A small-molecule ligand and the protein it binds are described below.
Small molecule (SMILES): CC(C)C[C@H](CC(=O)NO)C(=O)N[C@@H](Cc1ccc2ccccc2c1)C(=O)N[C@@H](C)C(N)=O

Sequence of chain 2.A:
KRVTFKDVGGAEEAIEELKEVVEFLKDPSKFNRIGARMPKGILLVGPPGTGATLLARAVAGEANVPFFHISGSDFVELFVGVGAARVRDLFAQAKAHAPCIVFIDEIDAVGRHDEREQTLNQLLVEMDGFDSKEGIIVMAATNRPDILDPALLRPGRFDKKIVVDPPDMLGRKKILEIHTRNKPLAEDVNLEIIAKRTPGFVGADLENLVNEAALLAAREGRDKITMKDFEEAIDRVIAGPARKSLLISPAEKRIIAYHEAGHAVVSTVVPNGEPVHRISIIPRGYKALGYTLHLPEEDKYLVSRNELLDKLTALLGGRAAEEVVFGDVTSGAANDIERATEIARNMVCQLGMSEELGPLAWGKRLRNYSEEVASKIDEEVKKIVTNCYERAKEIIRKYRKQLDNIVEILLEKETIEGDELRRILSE

Sequence of chain 4.A:
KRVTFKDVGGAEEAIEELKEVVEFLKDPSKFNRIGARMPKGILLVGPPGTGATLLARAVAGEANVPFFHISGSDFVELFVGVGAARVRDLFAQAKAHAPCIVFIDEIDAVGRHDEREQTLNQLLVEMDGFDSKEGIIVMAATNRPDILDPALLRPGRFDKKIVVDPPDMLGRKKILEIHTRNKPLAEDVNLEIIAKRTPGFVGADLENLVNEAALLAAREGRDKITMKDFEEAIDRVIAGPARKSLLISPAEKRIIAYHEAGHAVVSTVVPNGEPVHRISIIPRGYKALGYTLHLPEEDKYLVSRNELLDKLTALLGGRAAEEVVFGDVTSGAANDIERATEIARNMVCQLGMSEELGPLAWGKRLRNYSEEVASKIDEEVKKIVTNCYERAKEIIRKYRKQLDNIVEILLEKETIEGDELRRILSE

Binding-site contacts:
Ligand atom CA contacts residue LEU308 of chain 4.A at 4.0 Å (hydrophobic).
Ligand atom CAM contacts residue ALA353 of chain 4.A at 3.6 Å (hydrophobic).
Ligand atom OAI contacts residue GLU279 of chain 4.A at 2.5 Å (salt-bridge).
Ligand atom OAI contacts residue ZN1 of chain 4.D at 2.1 Å.
Ligand atom CBG contacts residue LYS306 of chain 4.A at 3.5 Å.
Ligand atom CB contacts residue TYR320 of chain 2.A at 3.4 Å (hydrophobic).
Ligand atom CBF contacts residue GLY351 of chain 4.A at 3.5 Å.
Ligand atom CAA contacts residue LEU308 of chain 4.A at 3.7 Å (hydrophobic).
Ligand atom O contacts residue TYR320 of chain 2.A at 3.4 Å (h-bond).
Ligand atom CAS contacts residue GLU279 of chain 4.A at 4.0 Å.
Ligand atom NAT contacts residue ZN1 of chain 4.D at 3.0 Å.
Ligand atom CAB contacts residue HIS278 of chain 4.A at 3.5 Å.
Ligand atom C contacts residue TYR320 of chain 2.A at 3.7 Å (hydrophobic).
Ligand atom OAF contacts residue HIS278 of chain 4.A at 3.4 Å (h-bond).
Ligand atom OAI contacts residue HIS282 of chain 4.A at 3.0 Å (h-bond).
Ligand atom CB contacts residue LEU308 of chain 4.A at 3.8 Å (hydrophobic).
Ligand atom CAA contacts residue LEU321 of chain 2.A at 3.3 Å (hydrophobic).
Ligand atom OAF contacts residue ASP355 of chain 4.A at 3.0 Å (salt-bridge).
Ligand atom CA contacts residue TYR320 of chain 2.A at 3.4 Å (hydrophobic).
Ligand atom CAK contacts residue SER350 of chain 4.A at 3.4 Å.
Ligand atom CAK contacts residue ALA353 of chain 4.A at 3.7 Å (hydrophobic).
Ligand atom CAJ contacts residue ALA353 of chain 4.A at 3.4 Å (hydrophobic).
Ligand atom OAG contacts residue LEU308 of chain 4.A at 3.0 Å (h-bond).
Ligand atom NAT contacts residue HIS278 of chain 4.A at 3.9 Å.
Ligand atom CAX contacts residue HIS278 of chain 4.A at 3.9 Å.
Ligand atom CAB contacts residue ILE275 of chain 4.A at 4.0 Å (hydrophobic).
Ligand atom CAX contacts residue GLU279 of chain 4.A at 4.0 Å.
Ligand atom CAA contacts residue GLY351 of chain 4.A at 4.0 Å.
Ligand atom OAF contacts residue ZN1 of chain 4.D at 2.1 Å.
Ligand atom CAR contacts residue LYS306 of chain 4.A at 3.1 Å.
Ligand atom NAT contacts residue GLU279 of chain 4.A at 2.9 Å (salt-bridge).
Ligand atom OAG contacts residue ALA307 of chain 4.A at 3.7 Å.
Ligand atom NAT contacts residue GLY309 of chain 4.A at 3.5 Å (h-bond).
Ligand atom OAI contacts residue HIS278 of chain 4.A at 3.2 Å (h-bond).
Ligand atom CAJ contacts residue LEU370 of chain 2.A at 4.0 Å (hydrophobic).
Ligand atom NAV contacts residue GLY351 of chain 4.A at 3.8 Å.
Ligand atom CAX contacts residue ZN1 of chain 4.D at 2.9 Å.
Ligand atom N contacts residue LYS306 of chain 4.A at 3.7 Å.
Ligand atom CAK contacts residue LEU370 of chain 2.A at 4.0 Å (hydrophobic).
Ligand atom CAN contacts residue SER350 of chain 4.A at 3.3 Å.